Sequence of chain 1.D:
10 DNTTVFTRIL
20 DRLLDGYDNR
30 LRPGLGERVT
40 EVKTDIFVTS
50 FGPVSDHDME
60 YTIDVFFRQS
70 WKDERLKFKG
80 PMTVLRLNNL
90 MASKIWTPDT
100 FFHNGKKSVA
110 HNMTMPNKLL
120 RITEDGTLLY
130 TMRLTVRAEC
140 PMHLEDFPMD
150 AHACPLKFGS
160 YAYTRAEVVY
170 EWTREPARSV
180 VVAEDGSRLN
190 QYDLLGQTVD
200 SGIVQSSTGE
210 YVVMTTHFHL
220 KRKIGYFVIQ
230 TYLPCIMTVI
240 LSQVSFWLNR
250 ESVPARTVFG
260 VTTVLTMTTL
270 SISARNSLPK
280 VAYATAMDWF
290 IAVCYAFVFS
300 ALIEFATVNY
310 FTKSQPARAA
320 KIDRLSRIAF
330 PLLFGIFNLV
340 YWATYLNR

Binding-site contacts:
Ligand atom C05 contacts residue PHE289 of chain 1.C at 4.0 Å (hydrophobic).
Ligand atom C18 contacts residue VAL290 of chain 1.C at 3.8 Å (hydrophobic).
Ligand atom C13 contacts residue PHE289 of chain 1.C at 3.6 Å (hydrophobic).
Ligand atom O02 contacts residue LEU232 of chain 1.D at 3.8 Å.
Ligand atom C14 contacts residue MET286 of chain 1.C at 3.6 Å (hydrophobic).
Ligand atom C09 contacts residue PHE289 of chain 1.C at 4.0 Å (hydrophobic).
Ligand atom C12 contacts residue PRO233 of chain 1.D at 3.9 Å (hydrophobic).
Ligand atom N03 contacts residue PHE289 of chain 1.C at 3.9 Å.
Ligand atom C12 contacts residue PHE289 of chain 1.C at 3.6 Å (hydrophobic).
Ligand atom C12 contacts residue MET236 of chain 1.D at 3.5 Å (hydrophobic).
Ligand atom C11 contacts residue ILE228 of chain 1.D at 4.1 Å (hydrophobic).
Ligand atom C07 contacts residue ASN265 of chain 1.C at 3.7 Å.
Ligand atom C07 contacts residue THR262 of chain 1.C at 4.1 Å.
Ligand atom C18 contacts residue PHE289 of chain 1.C at 4.1 Å (hydrophobic).
Ligand atom C16 contacts residue MET286 of chain 1.C at 4.1 Å (hydrophobic).
Ligand atom C16 contacts residue ASN265 of chain 1.C at 3.2 Å.
Ligand atom C09 contacts residue THR262 of chain 1.C at 4.0 Å.
Ligand atom C16 contacts residue GLN229 of chain 1.D at 4.0 Å.
Ligand atom C11 contacts residue ASN265 of chain 1.C at 3.1 Å.
Ligand atom C16 contacts residue ASP282 of chain 1.C at 4.1 Å.
Ligand atom C10 contacts residue MET286 of chain 1.C at 3.7 Å (hydrophobic).
Ligand atom C10 contacts residue LEU285 of chain 1.C at 3.8 Å (hydrophobic).
Ligand atom C06 contacts residue ASN265 of chain 1.C at 3.1 Å.
Ligand atom C14 contacts residue ASN265 of chain 1.C at 3.2 Å.
Ligand atom N04 contacts residue PRO233 of chain 1.D at 3.8 Å.
Ligand atom C18 contacts residue MET236 of chain 1.D at 3.9 Å (hydrophobic).
Ligand atom O02 contacts residue MET286 of chain 1.C at 3.4 Å.
Ligand atom N04 contacts residue PHE289 of chain 1.C at 3.9 Å.
Ligand atom C15 contacts residue ILE228 of chain 1.D at 3.3 Å (hydrophobic).
Ligand atom C16 contacts residue ILE228 of chain 1.D at 3.7 Å (hydrophobic).
Ligand atom C07 contacts residue MET261 of chain 1.C at 4.0 Å (hydrophobic).
Ligand atom C12 contacts residue LEU232 of chain 1.D at 4.0 Å (hydrophobic).
Ligand atom C10 contacts residue ASN265 of chain 1.C at 3.2 Å.
Ligand atom O01 contacts residue PHE289 of chain 1.C at 3.1 Å.
Ligand atom C15 contacts residue ASN265 of chain 1.C at 3.2 Å.
Ligand atom O01 contacts residue MET236 of chain 1.D at 3.7 Å.
Ligand atom C14 contacts residue ASP282 of chain 1.C at 3.9 Å.
Ligand atom C17 contacts residue PHE289 of chain 1.C at 3.9 Å (hydrophobic).
Ligand atom C05 contacts residue ASN265 of chain 1.C at 4.0 Å.
Ligand atom C08 contacts residue PHE289 of chain 1.C at 3.6 Å (hydrophobic).

The small molecule below binds the protein below.
Small molecule (SMILES): CCOC(=O)c1cncn1[C@H](C)c1ccccc1

Sequence of chain 1.C:
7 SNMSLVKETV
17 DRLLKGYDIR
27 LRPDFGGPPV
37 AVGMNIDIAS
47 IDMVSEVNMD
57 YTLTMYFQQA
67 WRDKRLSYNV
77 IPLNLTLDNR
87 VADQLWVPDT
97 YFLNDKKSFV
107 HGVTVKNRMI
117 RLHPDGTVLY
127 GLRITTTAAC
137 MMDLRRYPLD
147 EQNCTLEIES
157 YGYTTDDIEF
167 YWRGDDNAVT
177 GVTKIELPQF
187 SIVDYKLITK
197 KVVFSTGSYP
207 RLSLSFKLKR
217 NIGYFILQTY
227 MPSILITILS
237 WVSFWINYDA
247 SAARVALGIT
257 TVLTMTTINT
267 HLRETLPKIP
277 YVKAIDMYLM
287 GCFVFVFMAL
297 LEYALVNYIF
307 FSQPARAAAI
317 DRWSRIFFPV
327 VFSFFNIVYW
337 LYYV